The small molecule below binds the protein below.
Small molecule (SMILES): O=C(/C(O)=C/c1ccc(O)c(O)c1)c1c(O)cc(O)cc1O

Sequence of chain 1.B:
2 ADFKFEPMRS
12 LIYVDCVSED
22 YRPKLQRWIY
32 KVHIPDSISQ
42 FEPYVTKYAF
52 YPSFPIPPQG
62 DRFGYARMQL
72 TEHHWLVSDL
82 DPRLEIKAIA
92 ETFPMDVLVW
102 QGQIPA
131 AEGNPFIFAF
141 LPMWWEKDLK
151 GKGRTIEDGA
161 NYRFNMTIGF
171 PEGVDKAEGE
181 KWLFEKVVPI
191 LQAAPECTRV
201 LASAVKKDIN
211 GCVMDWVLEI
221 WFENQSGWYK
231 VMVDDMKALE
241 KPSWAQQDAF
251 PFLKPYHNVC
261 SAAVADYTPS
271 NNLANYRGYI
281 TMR

Binding-site contacts:
Ligand atom C03 contacts residue HIS74 of chain 1.B at 4.1 Å.
Ligand atom C03 contacts residue ILE13 of chain 1.B at 3.8 Å (hydrophobic).
Ligand atom C03 contacts residue HIS34 of chain 1.B at 3.8 Å.
Ligand atom C17 contacts residue TRP29 of chain 1.B at 4.0 Å (hydrophobic).
Ligand atom O19 contacts residue GLN102 of chain 1.B at 2.3 Å (h-bond).
Ligand atom C14 contacts residue ILE13 of chain 1.B at 4.1 Å (hydrophobic).
Ligand atom C18 contacts residue TRP29 of chain 1.B at 3.6 Å (hydrophobic).
Ligand atom C20 contacts residue GLN102 of chain 1.B at 3.8 Å.
Ligand atom O04 contacts residue HIS34 of chain 1.B at 3.4 Å.
Ligand atom O19 contacts residue VAL98 of chain 1.B at 3.6 Å.
Ligand atom C07 contacts residue ASP80 of chain 1.B at 3.8 Å.
Ligand atom C05 contacts residue ILE13 of chain 1.B at 3.5 Å (hydrophobic).
Ligand atom O04 contacts residue GLU92 of chain 1.B at 4.1 Å.
Ligand atom C09 contacts residue ASP80 of chain 1.B at 2.8 Å.
Ligand atom O01 contacts residue THR72 of chain 1.B at 3.1 Å.
Ligand atom C15 contacts residue PHE136 of chain 1.B at 4.0 Å (hydrophobic).
Ligand atom O01 contacts residue HIS74 of chain 1.B at 3.2 Å.
Ligand atom O01 contacts residue HIS34 of chain 1.B at 3.6 Å.
Ligand atom C18 contacts residue GLN102 of chain 1.B at 3.4 Å.
Ligand atom O10 contacts residue LYS88 of chain 1.B at 3.4 Å (salt-bridge).
Ligand atom C14 contacts residue HIS34 of chain 1.B at 3.2 Å.
Ligand atom C20 contacts residue TRP29 of chain 1.B at 3.9 Å (hydrophobic).
Ligand atom C05 contacts residue HIS74 of chain 1.B at 3.9 Å.
Ligand atom O01 contacts residue ILE13 of chain 1.B at 3.2 Å.
Ligand atom C11 contacts residue ASP80 of chain 1.B at 3.6 Å.
Ligand atom C02 contacts residue HIS74 of chain 1.B at 4.1 Å.
Ligand atom C13 contacts residue PHE138 of chain 1.B at 3.7 Å (hydrophobic).
Ligand atom C15 contacts residue HIS34 of chain 1.B at 3.8 Å.
Ligand atom C20 contacts residue HIS34 of chain 1.B at 4.0 Å.
Ligand atom C02 contacts residue HIS34 of chain 1.B at 3.3 Å.
Ligand atom O22 contacts residue HIS34 of chain 1.B at 3.0 Å (h-bond).
Ligand atom C06 contacts residue PHE138 of chain 1.B at 4.1 Å (hydrophobic).
Ligand atom C02 contacts residue ILE13 of chain 1.B at 3.4 Å (hydrophobic).
Ligand atom C21 contacts residue HIS34 of chain 1.B at 3.3 Å.
Ligand atom O16 contacts residue PHE136 of chain 1.B at 3.8 Å.
Ligand atom O19 contacts residue TRP29 of chain 1.B at 3.2 Å.
Ligand atom C08 contacts residue ASP80 of chain 1.B at 3.0 Å.
Ligand atom O10 contacts residue ASP80 of chain 1.B at 2.9 Å (salt-bridge).
Ligand atom O22 contacts residue THR72 of chain 1.B at 3.0 Å (h-bond).
Ligand atom C11 contacts residue PHE138 of chain 1.B at 4.1 Å (hydrophobic).